A protein and the small-molecule ligand that binds it are described below.
Small molecule (SMILES): CC(=O)N[C@@H]1[C@@H](O)[C@H](O)[C@@H](CO)O[C@H]1O

Binding-site contacts:
Ligand atom C7 contacts residue ASN248 of chain 1.A at 3.2 Å.
Ligand atom O5 contacts residue TRP274 of chain 1.A at 4.2 Å.
Ligand atom C6 contacts residue TRP274 of chain 1.A at 3.8 Å (hydrophobic).
Ligand atom O4 contacts residue TRP274 of chain 1.A at 4.3 Å.
Ligand atom C1 contacts residue ASN248 of chain 1.A at 1.4 Å.
Ligand atom O7 contacts residue ASN248 of chain 1.A at 3.2 Å (h-bond).
Ligand atom C2 contacts residue ASN248 of chain 1.A at 2.5 Å.
Ligand atom C8 contacts residue ASN248 of chain 1.A at 4.4 Å.
Ligand atom N2 contacts residue ASN248 of chain 1.A at 2.9 Å (h-bond).
Ligand atom C4 contacts residue ASN248 of chain 1.A at 4.2 Å.
Ligand atom C5 contacts residue TRP274 of chain 1.A at 3.7 Å (hydrophobic).
Ligand atom C5 contacts residue ASN248 of chain 1.A at 3.7 Å.
Ligand atom C3 contacts residue ASN248 of chain 1.A at 3.8 Å.
Ligand atom O5 contacts residue ASN248 of chain 1.A at 2.4 Å (h-bond).

Sequence of chain 1.A:
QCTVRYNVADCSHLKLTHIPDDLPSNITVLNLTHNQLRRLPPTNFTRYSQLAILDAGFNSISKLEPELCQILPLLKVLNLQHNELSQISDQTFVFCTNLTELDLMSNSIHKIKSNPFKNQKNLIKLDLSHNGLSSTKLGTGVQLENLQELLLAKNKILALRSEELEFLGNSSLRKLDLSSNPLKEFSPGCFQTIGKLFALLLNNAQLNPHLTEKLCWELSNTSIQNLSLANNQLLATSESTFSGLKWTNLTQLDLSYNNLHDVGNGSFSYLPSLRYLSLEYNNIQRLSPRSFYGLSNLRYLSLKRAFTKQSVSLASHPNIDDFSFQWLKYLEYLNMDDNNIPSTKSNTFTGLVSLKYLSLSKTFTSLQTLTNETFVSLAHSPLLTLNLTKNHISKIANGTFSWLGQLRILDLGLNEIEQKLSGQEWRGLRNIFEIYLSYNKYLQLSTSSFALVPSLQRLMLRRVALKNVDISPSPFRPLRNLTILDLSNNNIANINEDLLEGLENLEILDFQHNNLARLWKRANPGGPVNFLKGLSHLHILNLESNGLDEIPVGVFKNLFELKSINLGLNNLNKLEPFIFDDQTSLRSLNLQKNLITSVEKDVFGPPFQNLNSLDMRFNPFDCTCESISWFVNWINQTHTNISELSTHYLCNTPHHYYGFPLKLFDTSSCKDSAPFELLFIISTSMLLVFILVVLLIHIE